Sequence of chain 12.A:
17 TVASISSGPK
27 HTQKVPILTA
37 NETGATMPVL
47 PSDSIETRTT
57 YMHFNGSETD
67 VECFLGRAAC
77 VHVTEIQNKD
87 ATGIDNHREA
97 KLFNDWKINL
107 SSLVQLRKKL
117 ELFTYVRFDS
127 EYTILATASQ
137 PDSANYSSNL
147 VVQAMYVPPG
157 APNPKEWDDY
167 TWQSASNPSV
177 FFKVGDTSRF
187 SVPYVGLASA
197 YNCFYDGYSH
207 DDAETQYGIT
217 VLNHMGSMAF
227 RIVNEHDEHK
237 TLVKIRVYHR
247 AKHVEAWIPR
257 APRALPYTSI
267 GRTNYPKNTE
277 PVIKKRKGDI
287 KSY

Sequence of chain 13.C:
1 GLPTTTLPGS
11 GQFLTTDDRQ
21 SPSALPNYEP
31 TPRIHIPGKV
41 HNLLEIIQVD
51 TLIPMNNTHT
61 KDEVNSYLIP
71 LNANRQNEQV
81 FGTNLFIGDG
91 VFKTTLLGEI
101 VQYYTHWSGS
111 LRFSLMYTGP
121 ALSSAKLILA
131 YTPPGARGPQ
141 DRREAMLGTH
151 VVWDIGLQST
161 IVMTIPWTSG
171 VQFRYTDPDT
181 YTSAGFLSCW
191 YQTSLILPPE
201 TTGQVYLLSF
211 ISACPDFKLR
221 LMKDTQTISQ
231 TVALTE

Sequence of chain 12.C:
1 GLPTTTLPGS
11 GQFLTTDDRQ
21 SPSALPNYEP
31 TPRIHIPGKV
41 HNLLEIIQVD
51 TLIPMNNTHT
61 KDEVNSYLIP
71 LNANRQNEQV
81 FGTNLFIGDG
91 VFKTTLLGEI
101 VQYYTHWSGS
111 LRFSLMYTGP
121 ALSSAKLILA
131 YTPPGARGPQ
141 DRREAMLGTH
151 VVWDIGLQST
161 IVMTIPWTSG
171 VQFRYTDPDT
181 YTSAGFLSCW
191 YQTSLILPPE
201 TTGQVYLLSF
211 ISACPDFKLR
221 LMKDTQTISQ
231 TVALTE

A protein and the small-molecule ligand that binds it are described below.
Small molecule (SMILES): Cc1cc(CCCCCOc2ccc(C3=NCCO3)cc2Cl)on1

Binding-site contacts:
Ligand atom C4B contacts residue MET224 of chain 12.A at 3.8 Å (hydrophobic).
Ligand atom C2A contacts residue PHE186 of chain 12.A at 3.2 Å (hydrophobic).
Ligand atom C5C contacts residue TYR152 of chain 12.A at 3.9 Å (hydrophobic).
Ligand atom O1B contacts residue ILE104 of chain 12.A at 3.8 Å.
Ligand atom C4 contacts residue LEU106 of chain 12.A at 3.6 Å (hydrophobic).
Ligand atom C1B contacts residue VAL188 of chain 12.A at 3.9 Å (hydrophobic).
Ligand atom C5A contacts residue PHE186 of chain 12.A at 3.4 Å (hydrophobic).
Ligand atom N3A contacts residue PHE186 of chain 12.A at 3.9 Å.
Ligand atom C5A contacts residue ALA150 of chain 12.A at 3.9 Å (hydrophobic).
Ligand atom C3C contacts residue TYR128 of chain 12.A at 3.4 Å (hydrophobic).
Ligand atom C4B contacts residue TYR152 of chain 12.A at 3.8 Å (hydrophobic).
Ligand atom C6B contacts residue TYR128 of chain 12.A at 3.8 Å (hydrophobic).
Ligand atom O1A contacts residue MET224 of chain 12.A at 2.8 Å.
Ligand atom O1A contacts residue PHE186 of chain 12.A at 2.8 Å.
Ligand atom C2B contacts residue TYR152 of chain 12.A at 3.8 Å (hydrophobic).
Ligand atom C5A contacts residue MET224 of chain 12.A at 3.5 Å (hydrophobic).
Ligand atom CL1 contacts residue ILE104 of chain 12.A at 3.5 Å.
Ligand atom N2 contacts residue ASN219 of chain 12.A at 3.6 Å.
Ligand atom N3A contacts residue PRO174 of chain 12.A at 3.7 Å.
Ligand atom C1C contacts residue TYR128 of chain 12.A at 3.7 Å (hydrophobic).
Ligand atom C5B contacts residue MET224 of chain 12.A at 3.5 Å (hydrophobic).
Ligand atom C2C contacts residue TYR197 of chain 12.A at 3.8 Å (hydrophobic).
Ligand atom N3A contacts residue ALA24 of chain 12.C at 3.6 Å.
Ligand atom C2C contacts residue TYR128 of chain 12.A at 3.8 Å (hydrophobic).
Ligand atom C2B contacts residue VAL188 of chain 12.A at 3.7 Å (hydrophobic).
Ligand atom O1 contacts residue MET221 of chain 12.A at 3.2 Å (h-bond).
Ligand atom C3B contacts residue TYR152 of chain 12.A at 3.7 Å (hydrophobic).
Ligand atom C5B contacts residue PHE186 of chain 12.A at 3.5 Å (hydrophobic).
Ligand atom C4C contacts residue VAL188 of chain 12.A at 3.9 Å (hydrophobic).
Ligand atom C5 contacts residue LEU106 of chain 12.A at 3.7 Å (hydrophobic).
Ligand atom C5C contacts residue VAL191 of chain 12.A at 3.9 Å (hydrophobic).
Ligand atom C5C contacts residue VAL188 of chain 12.A at 3.9 Å (hydrophobic).
Ligand atom C31 contacts residue TYR197 of chain 12.A at 3.9 Å (hydrophobic).
Ligand atom CL1 contacts residue TYR128 of chain 12.A at 3.3 Å.
Ligand atom C2A contacts residue MET224 of chain 12.A at 3.4 Å (hydrophobic).
Ligand atom C1C contacts residue LEU106 of chain 12.A at 3.5 Å (hydrophobic).
Ligand atom C4A contacts residue PRO174 of chain 12.A at 3.3 Å (hydrophobic).
Ligand atom C5A contacts residue VAL176 of chain 12.A at 3.2 Å (hydrophobic).
Ligand atom C4B contacts residue PHE186 of chain 12.A at 3.4 Å (hydrophobic).
Ligand atom C4C contacts residue VAL191 of chain 12.A at 3.5 Å (hydrophobic).